The small molecule below binds the protein below.
Small molecule (SMILES): CC(=O)N[C@@H]1[C@@H](O)[C@H](O)[C@@H](CO)O[C@H]1O

Binding-site contacts:
Ligand atom O7 contacts residue ASN773 of chain 1.C at 3.6 Å.
Ligand atom C6 contacts residue GLN753 of chain 1.C at 4.2 Å.
Ligand atom C5 contacts residue ASN773 of chain 1.C at 3.7 Å.
Ligand atom O7 contacts residue SER771 of chain 1.C at 3.2 Å (h-bond).
Ligand atom O5 contacts residue SER771 of chain 1.C at 4.2 Å.
Ligand atom C8 contacts residue ASN773 of chain 1.C at 4.5 Å.
Ligand atom C7 contacts residue SER771 of chain 1.C at 4.1 Å.
Ligand atom C1 contacts residue ASN773 of chain 1.C at 1.4 Å.
Ligand atom C2 contacts residue ASN773 of chain 1.C at 2.4 Å.
Ligand atom C3 contacts residue ASN773 of chain 1.C at 3.8 Å.
Ligand atom C7 contacts residue ASN773 of chain 1.C at 3.4 Å.
Ligand atom N2 contacts residue ASN773 of chain 1.C at 2.8 Å (h-bond).
Ligand atom O7 contacts residue TYR770 of chain 1.C at 4.1 Å.
Ligand atom O5 contacts residue ASN773 of chain 1.C at 2.4 Å (h-bond).
Ligand atom C4 contacts residue ASN773 of chain 1.C at 4.2 Å.
Ligand atom O4 contacts residue TYR770 of chain 1.C at 4.0 Å.
Ligand atom C1 contacts residue SER771 of chain 1.C at 3.6 Å.

Sequence of chain 1.C:
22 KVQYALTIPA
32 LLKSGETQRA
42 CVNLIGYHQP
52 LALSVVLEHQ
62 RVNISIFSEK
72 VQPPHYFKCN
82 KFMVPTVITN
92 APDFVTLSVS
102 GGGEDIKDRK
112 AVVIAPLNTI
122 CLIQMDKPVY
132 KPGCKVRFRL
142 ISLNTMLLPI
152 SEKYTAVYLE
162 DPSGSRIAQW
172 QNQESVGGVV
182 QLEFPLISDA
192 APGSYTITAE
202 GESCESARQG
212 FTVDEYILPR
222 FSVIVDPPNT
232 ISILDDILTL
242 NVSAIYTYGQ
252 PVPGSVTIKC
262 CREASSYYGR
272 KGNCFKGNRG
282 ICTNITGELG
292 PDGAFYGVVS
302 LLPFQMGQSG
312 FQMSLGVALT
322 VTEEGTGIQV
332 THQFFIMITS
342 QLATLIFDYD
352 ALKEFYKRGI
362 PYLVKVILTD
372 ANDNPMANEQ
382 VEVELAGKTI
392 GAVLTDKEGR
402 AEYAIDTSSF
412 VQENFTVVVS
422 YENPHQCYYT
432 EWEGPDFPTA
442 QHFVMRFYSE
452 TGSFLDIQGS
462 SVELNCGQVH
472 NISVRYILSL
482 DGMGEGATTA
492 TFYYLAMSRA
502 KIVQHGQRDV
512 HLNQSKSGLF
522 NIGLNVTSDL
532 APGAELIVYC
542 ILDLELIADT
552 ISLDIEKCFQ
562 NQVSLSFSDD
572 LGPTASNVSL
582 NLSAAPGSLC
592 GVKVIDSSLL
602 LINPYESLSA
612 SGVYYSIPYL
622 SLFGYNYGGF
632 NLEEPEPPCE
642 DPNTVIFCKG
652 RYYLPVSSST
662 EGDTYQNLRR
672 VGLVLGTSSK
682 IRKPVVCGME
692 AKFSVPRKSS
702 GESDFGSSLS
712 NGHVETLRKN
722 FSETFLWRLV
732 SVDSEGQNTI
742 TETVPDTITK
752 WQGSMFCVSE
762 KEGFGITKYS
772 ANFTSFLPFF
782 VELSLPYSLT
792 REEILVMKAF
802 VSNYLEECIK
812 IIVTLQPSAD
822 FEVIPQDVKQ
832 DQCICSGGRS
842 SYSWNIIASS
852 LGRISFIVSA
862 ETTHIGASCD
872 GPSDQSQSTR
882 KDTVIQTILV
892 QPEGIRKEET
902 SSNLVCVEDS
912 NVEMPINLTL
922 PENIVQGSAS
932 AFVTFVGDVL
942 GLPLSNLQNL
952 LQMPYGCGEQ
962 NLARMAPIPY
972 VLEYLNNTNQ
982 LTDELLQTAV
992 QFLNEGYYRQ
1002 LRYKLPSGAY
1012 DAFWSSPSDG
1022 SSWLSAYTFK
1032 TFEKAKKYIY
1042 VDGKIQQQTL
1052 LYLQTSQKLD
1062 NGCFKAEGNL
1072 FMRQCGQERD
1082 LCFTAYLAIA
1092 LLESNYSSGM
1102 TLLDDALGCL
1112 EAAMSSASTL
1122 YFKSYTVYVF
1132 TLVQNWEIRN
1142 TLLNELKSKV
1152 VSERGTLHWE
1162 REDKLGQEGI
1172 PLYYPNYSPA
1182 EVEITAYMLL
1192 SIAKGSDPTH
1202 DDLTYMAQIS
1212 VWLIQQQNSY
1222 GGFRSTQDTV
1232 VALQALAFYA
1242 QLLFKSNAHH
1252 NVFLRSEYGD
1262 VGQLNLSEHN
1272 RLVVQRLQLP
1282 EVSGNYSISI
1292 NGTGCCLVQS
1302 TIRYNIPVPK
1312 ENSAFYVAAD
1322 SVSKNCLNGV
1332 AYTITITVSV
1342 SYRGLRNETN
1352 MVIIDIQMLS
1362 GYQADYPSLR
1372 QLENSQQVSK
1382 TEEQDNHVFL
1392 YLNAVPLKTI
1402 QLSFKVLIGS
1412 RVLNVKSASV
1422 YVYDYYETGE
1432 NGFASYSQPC